Sequence of chain 1.B:
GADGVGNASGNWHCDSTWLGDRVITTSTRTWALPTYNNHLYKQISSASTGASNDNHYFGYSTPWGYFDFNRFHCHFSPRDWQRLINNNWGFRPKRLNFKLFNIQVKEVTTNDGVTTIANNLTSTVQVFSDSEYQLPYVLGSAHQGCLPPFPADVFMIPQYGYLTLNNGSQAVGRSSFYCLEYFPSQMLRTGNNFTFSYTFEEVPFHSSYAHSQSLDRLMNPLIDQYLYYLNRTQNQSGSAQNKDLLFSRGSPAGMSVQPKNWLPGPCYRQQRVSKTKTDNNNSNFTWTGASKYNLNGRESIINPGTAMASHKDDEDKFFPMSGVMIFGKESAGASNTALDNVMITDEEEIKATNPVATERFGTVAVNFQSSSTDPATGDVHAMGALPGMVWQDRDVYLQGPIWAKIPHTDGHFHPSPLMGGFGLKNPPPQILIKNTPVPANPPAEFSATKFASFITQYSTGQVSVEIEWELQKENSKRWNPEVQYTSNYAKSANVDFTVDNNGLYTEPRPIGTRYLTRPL

Binding-site contacts:
Ligand atom N6 contacts residue SER632 of chain 1.B at 3.7 Å.
Ligand atom N6 contacts residue GLY637 of chain 1.B at 3.2 Å (h-bond).
Ligand atom N6 contacts residue PRO633 of chain 1.B at 4.2 Å.
Ligand atom C6 contacts residue PHE638 of chain 1.B at 4.2 Å (hydrophobic).
Ligand atom C2 contacts residue GLY639 of chain 1.B at 2.6 Å.
Ligand atom N7 contacts residue SER632 of chain 1.B at 3.4 Å.
Ligand atom N3 contacts residue PRO631 of chain 1.B at 4.0 Å.
Ligand atom C4 contacts residue SER632 of chain 1.B at 4.3 Å.
Ligand atom C6 contacts residue GLY639 of chain 1.B at 3.4 Å.
Ligand atom C5 contacts residue PRO631 of chain 1.B at 4.2 Å (hydrophobic).
Ligand atom C2 contacts residue VAL419 of chain 1.B at 4.5 Å (hydrophobic).
Ligand atom N6 contacts residue GLY639 of chain 1.B at 3.3 Å (h-bond).
Ligand atom N1 contacts residue PHE638 of chain 1.B at 3.8 Å.
Ligand atom N9 contacts residue PRO631 of chain 1.B at 3.6 Å.
Ligand atom N6 contacts residue PHE638 of chain 1.B at 3.5 Å.
Ligand atom C6 contacts residue PRO631 of chain 1.B at 4.2 Å (hydrophobic).
Ligand atom N7 contacts residue HIS630 of chain 1.B at 3.8 Å.
Ligand atom N3 contacts residue GLY639 of chain 1.B at 3.9 Å.
Ligand atom C6 contacts residue SER632 of chain 1.B at 4.0 Å.
Ligand atom N1 contacts residue GLY639 of chain 1.B at 2.8 Å (h-bond).
Ligand atom N3 contacts residue ILE622 of chain 1.B at 4.4 Å.
Ligand atom C8 contacts residue SER632 of chain 1.B at 4.2 Å.
Ligand atom N9 contacts residue HIS630 of chain 1.B at 4.4 Å.
Ligand atom C6 contacts residue GLY637 of chain 1.B at 4.4 Å.
Ligand atom C8 contacts residue PRO631 of chain 1.B at 4.3 Å (hydrophobic).
Ligand atom N1 contacts residue PRO631 of chain 1.B at 4.1 Å.
Ligand atom C8 contacts residue HIS630 of chain 1.B at 3.5 Å.
Ligand atom N1 contacts residue VAL419 of chain 1.B at 4.5 Å.
Ligand atom C2 contacts residue ILE622 of chain 1.B at 4.2 Å (hydrophobic).
Ligand atom C4 contacts residue PRO631 of chain 1.B at 4.1 Å (hydrophobic).
Ligand atom C5 contacts residue SER632 of chain 1.B at 3.8 Å.
Ligand atom N7 contacts residue ASP609 of chain 1.B at 4.0 Å.
Ligand atom C2 contacts residue PRO631 of chain 1.B at 4.0 Å (hydrophobic).

This small molecule binds to this protein.
Small molecule (SMILES): Nc1ncnc2[nH]cnc12